This protein binds this small molecule.
Small molecule (SMILES): CC(=O)N[C@@H]1[C@@H](O)[C@H](O)[C@@H](CO)O[C@H]1O

Sequence of chain 1.C:
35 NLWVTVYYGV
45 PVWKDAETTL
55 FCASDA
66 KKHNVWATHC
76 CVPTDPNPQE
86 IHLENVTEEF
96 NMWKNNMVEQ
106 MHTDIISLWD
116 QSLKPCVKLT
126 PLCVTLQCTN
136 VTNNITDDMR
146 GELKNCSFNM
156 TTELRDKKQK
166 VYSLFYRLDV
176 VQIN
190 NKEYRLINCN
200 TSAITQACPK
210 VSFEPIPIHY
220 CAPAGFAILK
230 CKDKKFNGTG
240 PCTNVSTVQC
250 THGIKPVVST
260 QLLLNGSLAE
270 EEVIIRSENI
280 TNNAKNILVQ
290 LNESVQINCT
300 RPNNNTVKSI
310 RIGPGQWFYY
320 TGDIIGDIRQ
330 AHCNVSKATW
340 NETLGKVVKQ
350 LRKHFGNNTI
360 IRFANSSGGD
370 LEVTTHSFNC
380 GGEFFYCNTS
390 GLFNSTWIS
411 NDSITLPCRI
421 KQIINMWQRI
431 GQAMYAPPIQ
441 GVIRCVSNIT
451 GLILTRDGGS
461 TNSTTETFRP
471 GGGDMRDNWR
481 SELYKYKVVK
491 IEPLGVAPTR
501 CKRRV

Binding-site contacts:
Ligand atom C1 contacts residue ASN154 of chain 1.C at 1.5 Å.
Ligand atom C5 contacts residue ASN154 of chain 1.C at 3.8 Å.
Ligand atom C8 contacts residue ASN154 of chain 1.C at 4.2 Å.
Ligand atom C2 contacts residue ASN154 of chain 1.C at 2.5 Å.
Ligand atom C3 contacts residue ASN154 of chain 1.C at 3.9 Å.
Ligand atom N2 contacts residue ASN154 of chain 1.C at 3.0 Å (h-bond).
Ligand atom C7 contacts residue ASN154 of chain 1.C at 3.8 Å.
Ligand atom C8 contacts residue PHE153 of chain 1.C at 3.8 Å (hydrophobic).
Ligand atom C8 contacts residue SER152 of chain 1.C at 3.6 Å.
Ligand atom C4 contacts residue ASN154 of chain 1.C at 4.3 Å.
Ligand atom O7 contacts residue ASN154 of chain 1.C at 4.1 Å.
Ligand atom N2 contacts residue LYS165 of chain 1.C at 4.5 Å.
Ligand atom O3 contacts residue GLN132 of chain 1.C at 4.3 Å.
Ligand atom O5 contacts residue ASN154 of chain 1.C at 2.4 Å (h-bond).
Ligand atom C7 contacts residue GLN132 of chain 1.C at 3.6 Å.
Ligand atom O7 contacts residue GLN132 of chain 1.C at 3.2 Å (h-bond).
Ligand atom C8 contacts residue GLN132 of chain 1.C at 3.6 Å.